The protein below binds the small molecule below.
Small molecule (SMILES): CC(=O)N[C@@H]1[C@@H](O)[C@H](O)[C@@H](CO)O[C@H]1O

Binding-site contacts:
Ligand atom N2 contacts residue ASN324 of chain 1.H at 2.8 Å (h-bond).
Ligand atom C1 contacts residue ASN324 of chain 1.H at 1.4 Å.
Ligand atom O5 contacts residue ASN324 of chain 1.H at 2.4 Å (h-bond).
Ligand atom C7 contacts residue ASN324 of chain 1.H at 3.1 Å.
Ligand atom C8 contacts residue ASN324 of chain 1.H at 3.9 Å.
Ligand atom C5 contacts residue ASN324 of chain 1.H at 3.7 Å.
Ligand atom C8 contacts residue GLY323 of chain 1.H at 3.7 Å.
Ligand atom C3 contacts residue ASN324 of chain 1.H at 3.7 Å.
Ligand atom C4 contacts residue ASN324 of chain 1.H at 4.2 Å.
Ligand atom O7 contacts residue ASN324 of chain 1.H at 3.2 Å (h-bond).
Ligand atom C2 contacts residue ASN324 of chain 1.H at 2.4 Å.

Sequence of chain 1.H:
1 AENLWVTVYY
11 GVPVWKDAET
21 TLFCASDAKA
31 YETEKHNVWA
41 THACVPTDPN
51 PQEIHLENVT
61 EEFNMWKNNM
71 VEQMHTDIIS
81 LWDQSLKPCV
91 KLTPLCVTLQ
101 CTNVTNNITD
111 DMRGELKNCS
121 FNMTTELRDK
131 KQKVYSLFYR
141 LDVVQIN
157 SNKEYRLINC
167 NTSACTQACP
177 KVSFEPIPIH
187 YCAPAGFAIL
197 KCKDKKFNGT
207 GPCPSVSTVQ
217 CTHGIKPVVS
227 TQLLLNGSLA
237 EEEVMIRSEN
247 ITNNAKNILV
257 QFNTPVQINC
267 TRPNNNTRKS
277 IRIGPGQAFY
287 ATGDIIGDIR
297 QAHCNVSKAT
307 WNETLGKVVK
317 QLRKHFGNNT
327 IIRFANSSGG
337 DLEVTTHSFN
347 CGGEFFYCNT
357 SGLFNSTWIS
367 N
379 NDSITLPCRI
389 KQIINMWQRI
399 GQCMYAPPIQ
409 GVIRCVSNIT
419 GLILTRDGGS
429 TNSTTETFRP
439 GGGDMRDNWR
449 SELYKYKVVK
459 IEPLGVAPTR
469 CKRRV